Sequence of chain 1.I:
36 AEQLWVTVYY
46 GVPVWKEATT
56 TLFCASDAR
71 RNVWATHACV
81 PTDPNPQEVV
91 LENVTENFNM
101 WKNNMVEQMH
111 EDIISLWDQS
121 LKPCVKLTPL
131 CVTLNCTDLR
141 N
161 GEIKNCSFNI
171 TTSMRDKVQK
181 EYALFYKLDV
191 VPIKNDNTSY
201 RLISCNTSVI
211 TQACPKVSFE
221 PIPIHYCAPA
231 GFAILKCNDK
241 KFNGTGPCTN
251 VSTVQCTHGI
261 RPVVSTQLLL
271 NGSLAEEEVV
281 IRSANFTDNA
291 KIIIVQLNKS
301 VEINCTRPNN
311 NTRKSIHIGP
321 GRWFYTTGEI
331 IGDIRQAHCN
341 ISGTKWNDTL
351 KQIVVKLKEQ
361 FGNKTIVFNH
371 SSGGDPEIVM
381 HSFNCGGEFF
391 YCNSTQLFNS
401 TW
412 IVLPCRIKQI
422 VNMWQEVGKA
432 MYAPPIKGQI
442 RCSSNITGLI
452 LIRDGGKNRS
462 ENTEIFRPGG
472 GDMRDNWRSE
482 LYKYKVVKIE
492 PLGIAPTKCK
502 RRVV

This small molecule binds to this protein.
Small molecule (SMILES): CC(=O)N[C@H]1[C@H](O[C@H]2[C@H](O)[C@@H](NC(C)=O)CO[C@@H]2CO)O[C@H](CO)[C@@H](O)[C@@H]1O

Binding-site contacts:
Ligand atom O7 contacts residue LYS241 of chain 1.I at 4.2 Å.
Ligand atom C2 contacts residue ASN243 of chain 1.I at 2.5 Å.
Ligand atom O6 contacts residue ASN243 of chain 1.I at 4.5 Å.
Ligand atom C6 contacts residue THR245 of chain 1.I at 4.4 Å.
Ligand atom C2 contacts residue THR245 of chain 1.I at 4.0 Å.
Ligand atom C7 contacts residue LYS241 of chain 1.I at 3.6 Å.
Ligand atom C7 contacts residue ASN243 of chain 1.I at 3.8 Å.
Ligand atom C8 contacts residue LYS241 of chain 1.I at 3.2 Å.
Ligand atom N2 contacts residue LYS241 of chain 1.I at 4.0 Å.
Ligand atom O7 contacts residue ASN243 of chain 1.I at 3.8 Å.
Ligand atom C8 contacts residue PHE242 of chain 1.I at 4.0 Å (hydrophobic).
Ligand atom C1 contacts residue ASN243 of chain 1.I at 1.4 Å.
Ligand atom O5 contacts residue ASN243 of chain 1.I at 2.3 Å (h-bond).
Ligand atom C4 contacts residue THR245 of chain 1.I at 4.3 Å.
Ligand atom C3 contacts residue ASN243 of chain 1.I at 3.8 Å.
Ligand atom N2 contacts residue ASN243 of chain 1.I at 3.0 Å (h-bond).
Ligand atom C4 contacts residue ASN243 of chain 1.I at 4.2 Å.
Ligand atom C6 contacts residue GLY246 of chain 1.I at 3.8 Å.
Ligand atom O5 contacts residue THR245 of chain 1.I at 4.4 Å.
Ligand atom O7 contacts residue THR245 of chain 1.I at 3.6 Å.
Ligand atom O3 contacts residue THR245 of chain 1.I at 4.2 Å.
Ligand atom C5 contacts residue ASN243 of chain 1.I at 3.6 Å.
Ligand atom C3 contacts residue THR245 of chain 1.I at 4.4 Å.
Ligand atom C7 contacts residue PHE242 of chain 1.I at 4.1 Å (hydrophobic).
Ligand atom O7 contacts residue PHE242 of chain 1.I at 3.9 Å.
Ligand atom C6 contacts residue PRO247 of chain 1.I at 4.1 Å (hydrophobic).